Binding-site contacts:
Ligand atom S1G contacts residue LYS82 of chain 1.B at 2.9 Å (salt-bridge).
Ligand atom N6 contacts residue VAL51 of chain 1.B at 2.7 Å (h-bond).
Ligand atom O2B contacts residue LYS82 of chain 1.B at 2.5 Å (salt-bridge).
Ligand atom O2G contacts residue PRO78 of chain 1.B at 3.3 Å.
Ligand atom O1B contacts residue THR83 of chain 1.B at 2.7 Å (h-bond).
Ligand atom O2A contacts residue GLY81 of chain 1.B at 3.3 Å.
Ligand atom PA contacts residue THR84 of chain 1.B at 3.5 Å.
Ligand atom O3B contacts residue ARG230 of chain 1.B at 3.5 Å (salt-bridge).
Ligand atom C8 contacts residue GLY79 of chain 1.B at 3.1 Å.
Ligand atom N6 contacts residue THR80 of chain 1.B at 3.2 Å (h-bond).
Ligand atom O2' contacts residue VAL39 of chain 1.B at 2.9 Å (h-bond).
Ligand atom O3B contacts residue LYS82 of chain 1.B at 3.2 Å (salt-bridge).
Ligand atom N7 contacts residue GLY81 of chain 1.B at 3.1 Å (h-bond).
Ligand atom N1 contacts residue VAL51 of chain 1.B at 3.2 Å (h-bond).
Ligand atom O1B contacts residue MG1 of chain 1.J at 2.3 Å.
Ligand atom C8 contacts residue MET229 of chain 1.B at 3.6 Å (hydrophobic).
Ligand atom O2G contacts residue ARG230 of chain 1.B at 2.3 Å (salt-bridge).
Ligand atom O3' contacts residue VAL39 of chain 1.B at 3.2 Å (h-bond).
Ligand atom O2A contacts residue LYS82 of chain 1.B at 3.5 Å (salt-bridge).
Ligand atom O3G contacts residue MG1 of chain 1.J at 2.2 Å.
Ligand atom PG contacts residue MG1 of chain 1.J at 3.6 Å.
Ligand atom O2A contacts residue THR83 of chain 1.B at 3.5 Å (h-bond).
Ligand atom O5' contacts residue THR84 of chain 1.B at 3.6 Å (h-bond).
Ligand atom N7 contacts residue THR80 of chain 1.B at 3.2 Å.
Ligand atom O2A contacts residue THR84 of chain 1.B at 2.6 Å (h-bond).
Ligand atom PG contacts residue ARG230 of chain 1.B at 3.3 Å.
Ligand atom O3G contacts residue ARG139 of chain 1.C at 2.8 Å (salt-bridge).
Ligand atom O3' contacts residue ARG43 of chain 1.B at 3.0 Å (salt-bridge).
Ligand atom O2B contacts residue GLY81 of chain 1.B at 3.0 Å (h-bond).
Ligand atom N7 contacts residue GLY79 of chain 1.B at 3.2 Å (h-bond).
Ligand atom O1A contacts residue ARG230 of chain 1.B at 3.5 Å (salt-bridge).
Ligand atom C4 contacts residue MET229 of chain 1.B at 3.5 Å (hydrophobic).
Ligand atom O2G contacts residue GLY79 of chain 1.B at 3.6 Å.
Ligand atom N9 contacts residue MET229 of chain 1.B at 3.4 Å.
Ligand atom O3A contacts residue GLY79 of chain 1.B at 3.6 Å.
Ligand atom O3B contacts residue GLY79 of chain 1.B at 2.9 Å (h-bond).
Ligand atom O3B contacts residue PRO78 of chain 1.B at 3.6 Å.
Ligand atom O2B contacts residue THR83 of chain 1.B at 3.6 Å.
Ligand atom N6 contacts residue ILE50 of chain 1.B at 3.4 Å.
Ligand atom S1G contacts residue ASN172 of chain 1.B at 3.2 Å (h-bond).

Sequence of chain 1.C:
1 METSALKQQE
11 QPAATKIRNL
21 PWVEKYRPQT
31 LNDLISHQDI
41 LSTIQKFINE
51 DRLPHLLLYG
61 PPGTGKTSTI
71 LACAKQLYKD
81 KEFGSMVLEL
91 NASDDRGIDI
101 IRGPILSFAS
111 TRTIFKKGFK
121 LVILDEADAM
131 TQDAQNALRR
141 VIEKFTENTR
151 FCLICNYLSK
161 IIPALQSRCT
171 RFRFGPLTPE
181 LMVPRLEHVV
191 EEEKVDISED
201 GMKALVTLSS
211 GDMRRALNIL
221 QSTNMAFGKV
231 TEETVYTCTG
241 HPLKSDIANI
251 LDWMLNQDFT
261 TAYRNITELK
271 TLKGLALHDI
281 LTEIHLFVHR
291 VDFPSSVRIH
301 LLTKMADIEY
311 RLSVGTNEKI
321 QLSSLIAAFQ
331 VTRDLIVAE

This protein binds this small molecule.
Small molecule (SMILES): Nc1ncnc2c1ncn2[C@@H]1O[C@H](COP(=O)(O)OP(=O)(O)OP(O)(O)=S)[C@@H](O)[C@H]1O

Sequence of chain 1.B:
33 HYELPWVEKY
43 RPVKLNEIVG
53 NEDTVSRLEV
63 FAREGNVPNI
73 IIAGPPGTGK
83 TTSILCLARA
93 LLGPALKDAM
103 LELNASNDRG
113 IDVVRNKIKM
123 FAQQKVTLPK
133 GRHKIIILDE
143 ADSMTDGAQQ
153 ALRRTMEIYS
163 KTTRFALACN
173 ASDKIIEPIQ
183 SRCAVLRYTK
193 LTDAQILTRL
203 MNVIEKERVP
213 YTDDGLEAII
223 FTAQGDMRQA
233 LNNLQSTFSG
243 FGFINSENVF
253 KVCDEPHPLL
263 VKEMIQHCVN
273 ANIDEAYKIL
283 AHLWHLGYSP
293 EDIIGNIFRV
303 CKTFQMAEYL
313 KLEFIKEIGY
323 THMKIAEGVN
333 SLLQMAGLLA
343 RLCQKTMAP